Sequence of chain 1.A:
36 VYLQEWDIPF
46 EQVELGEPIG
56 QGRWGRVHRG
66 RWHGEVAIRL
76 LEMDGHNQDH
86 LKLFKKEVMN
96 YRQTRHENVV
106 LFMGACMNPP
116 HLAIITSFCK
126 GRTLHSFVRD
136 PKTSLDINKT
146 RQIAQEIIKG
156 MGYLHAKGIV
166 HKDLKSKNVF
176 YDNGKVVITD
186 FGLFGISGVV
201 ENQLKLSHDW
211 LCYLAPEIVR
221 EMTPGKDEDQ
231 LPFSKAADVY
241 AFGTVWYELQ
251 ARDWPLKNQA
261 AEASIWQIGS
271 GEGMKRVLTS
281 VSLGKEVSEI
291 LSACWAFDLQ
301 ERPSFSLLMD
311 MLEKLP

The small molecule below binds the protein below.
Small molecule (SMILES): Nc1ncnc2c1ncn2[C@@H]1O[C@H](CO[P](=O)(O)O[P](=O)(O)NP(=O)(O)O)[C@@H](O)[C@H]1O

Binding-site contacts:
Ligand atom C8 contacts residue ASP185 of chain 1.A at 3.7 Å.
Ligand atom O2' contacts residue LYS172 of chain 1.A at 3.8 Å.
Ligand atom PG contacts residue ARG58 of chain 1.A at 3.8 Å.
Ligand atom O3' contacts residue ILE54 of chain 1.A at 3.5 Å (h-bond).
Ligand atom C5' contacts residue VAL62 of chain 1.A at 3.7 Å (hydrophobic).
Ligand atom O2G contacts residue MG1 of chain 1.D at 2.5 Å.
Ligand atom O2' contacts residue PHE175 of chain 1.A at 3.6 Å.
Ligand atom N1 contacts residue CYS124 of chain 1.A at 3.0 Å (h-bond).
Ligand atom N1 contacts residue PHE123 of chain 1.A at 3.9 Å.
Ligand atom N7 contacts residue ASP185 of chain 1.A at 3.8 Å.
Ligand atom C6 contacts residue ALA72 of chain 1.A at 3.7 Å (hydrophobic).
Ligand atom O2A contacts residue ARG74 of chain 1.A at 3.3 Å (salt-bridge).
Ligand atom O1A contacts residue ASP185 of chain 1.A at 3.6 Å.
Ligand atom N3 contacts residue PHE175 of chain 1.A at 3.2 Å.
Ligand atom O4' contacts residue VAL62 of chain 1.A at 3.4 Å.
Ligand atom PB contacts residue MG1 of chain 1.D at 3.7 Å.
Ligand atom C4 contacts residue PHE175 of chain 1.A at 3.7 Å (hydrophobic).
Ligand atom O3G contacts residue GLY57 of chain 1.A at 3.0 Å.
Ligand atom PG contacts residue MG1 of chain 1.D at 3.8 Å.
Ligand atom O2A contacts residue GLN56 of chain 1.A at 3.6 Å.
Ligand atom O2G contacts residue LYS170 of chain 1.A at 3.7 Å.
Ligand atom C4' contacts residue ILE54 of chain 1.A at 3.2 Å (hydrophobic).
Ligand atom O1A contacts residue MG1 of chain 1.D at 2.2 Å.
Ligand atom C2 contacts residue CYS124 of chain 1.A at 3.6 Å (hydrophobic).
Ligand atom C2 contacts residue PHE123 of chain 1.A at 3.7 Å (hydrophobic).
Ligand atom O2A contacts residue GLY57 of chain 1.A at 3.8 Å.
Ligand atom C5 contacts residue ALA72 of chain 1.A at 3.9 Å (hydrophobic).
Ligand atom PA contacts residue MG1 of chain 1.D at 3.6 Å.
Ligand atom O1B contacts residue MG1 of chain 1.D at 2.5 Å.
Ligand atom O1A contacts residue ARG74 of chain 1.A at 3.6 Å.
Ligand atom C2 contacts residue PHE175 of chain 1.A at 3.5 Å (hydrophobic).
Ligand atom O4' contacts residue ILE54 of chain 1.A at 3.4 Å (h-bond).
Ligand atom O1B contacts residue ASN173 of chain 1.A at 3.9 Å.
Ligand atom N6 contacts residue SER122 of chain 1.A at 3.0 Å (h-bond).
Ligand atom O1G contacts residue ARG58 of chain 1.A at 2.5 Å (salt-bridge).
Ligand atom N6 contacts residue ALA72 of chain 1.A at 3.7 Å.
Ligand atom O3G contacts residue ARG58 of chain 1.A at 3.4 Å (salt-bridge).
Ligand atom N6 contacts residue THR121 of chain 1.A at 3.5 Å (h-bond).
Ligand atom C5' contacts residue GLY55 of chain 1.A at 3.9 Å.
Ligand atom O3A contacts residue GLN56 of chain 1.A at 3.5 Å (h-bond).